Sequence of chain 1.A:
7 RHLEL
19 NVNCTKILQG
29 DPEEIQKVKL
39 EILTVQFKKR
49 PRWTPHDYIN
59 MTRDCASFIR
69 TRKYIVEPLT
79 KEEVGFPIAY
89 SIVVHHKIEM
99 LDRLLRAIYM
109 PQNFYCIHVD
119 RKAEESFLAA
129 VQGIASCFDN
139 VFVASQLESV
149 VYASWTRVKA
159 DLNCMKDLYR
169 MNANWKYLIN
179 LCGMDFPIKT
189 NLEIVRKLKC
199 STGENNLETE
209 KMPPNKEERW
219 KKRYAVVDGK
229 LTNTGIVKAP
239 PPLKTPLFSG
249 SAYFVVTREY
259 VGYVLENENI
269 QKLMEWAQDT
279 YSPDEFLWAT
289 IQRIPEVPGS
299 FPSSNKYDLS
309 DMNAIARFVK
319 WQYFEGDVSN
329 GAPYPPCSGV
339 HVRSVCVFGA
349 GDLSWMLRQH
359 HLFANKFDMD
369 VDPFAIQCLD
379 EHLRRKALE

Binding-site contacts:
Ligand atom O6 contacts residue LYS24 of chain 1.A at 3.4 Å.
Ligand atom O5 contacts residue LYS24 of chain 1.A at 3.7 Å.
Ligand atom C7 contacts residue ASN21 of chain 1.A at 3.5 Å.
Ligand atom C2 contacts residue ASN21 of chain 1.A at 2.5 Å.
Ligand atom C5 contacts residue THR23 of chain 1.A at 3.9 Å.
Ligand atom C3 contacts residue ASN21 of chain 1.A at 3.8 Å.
Ligand atom C1 contacts residue THR23 of chain 1.A at 3.9 Å.
Ligand atom N2 contacts residue ASN21 of chain 1.A at 2.8 Å (h-bond).
Ligand atom O7 contacts residue ASN21 of chain 1.A at 3.7 Å.
Ligand atom C3 contacts residue THR23 of chain 1.A at 4.5 Å.
Ligand atom C6 contacts residue LYS24 of chain 1.A at 4.4 Å.
Ligand atom C1 contacts residue ASN21 of chain 1.A at 1.4 Å.
Ligand atom O5 contacts residue ASN21 of chain 1.A at 2.4 Å (h-bond).
Ligand atom C5 contacts residue ASN21 of chain 1.A at 3.7 Å.
Ligand atom O5 contacts residue THR23 of chain 1.A at 4.3 Å.
Ligand atom O6 contacts residue GLN27 of chain 1.A at 4.0 Å.
Ligand atom C4 contacts residue ASN21 of chain 1.A at 4.3 Å.
Ligand atom C1 contacts residue LYS24 of chain 1.A at 4.4 Å.

This protein binds this small molecule.
Small molecule (SMILES): CC(=O)N[C@@H]1[C@@H](O)[C@H](O)[C@@H](CO)O[C@H]1O